Sequence of chain 1.C:
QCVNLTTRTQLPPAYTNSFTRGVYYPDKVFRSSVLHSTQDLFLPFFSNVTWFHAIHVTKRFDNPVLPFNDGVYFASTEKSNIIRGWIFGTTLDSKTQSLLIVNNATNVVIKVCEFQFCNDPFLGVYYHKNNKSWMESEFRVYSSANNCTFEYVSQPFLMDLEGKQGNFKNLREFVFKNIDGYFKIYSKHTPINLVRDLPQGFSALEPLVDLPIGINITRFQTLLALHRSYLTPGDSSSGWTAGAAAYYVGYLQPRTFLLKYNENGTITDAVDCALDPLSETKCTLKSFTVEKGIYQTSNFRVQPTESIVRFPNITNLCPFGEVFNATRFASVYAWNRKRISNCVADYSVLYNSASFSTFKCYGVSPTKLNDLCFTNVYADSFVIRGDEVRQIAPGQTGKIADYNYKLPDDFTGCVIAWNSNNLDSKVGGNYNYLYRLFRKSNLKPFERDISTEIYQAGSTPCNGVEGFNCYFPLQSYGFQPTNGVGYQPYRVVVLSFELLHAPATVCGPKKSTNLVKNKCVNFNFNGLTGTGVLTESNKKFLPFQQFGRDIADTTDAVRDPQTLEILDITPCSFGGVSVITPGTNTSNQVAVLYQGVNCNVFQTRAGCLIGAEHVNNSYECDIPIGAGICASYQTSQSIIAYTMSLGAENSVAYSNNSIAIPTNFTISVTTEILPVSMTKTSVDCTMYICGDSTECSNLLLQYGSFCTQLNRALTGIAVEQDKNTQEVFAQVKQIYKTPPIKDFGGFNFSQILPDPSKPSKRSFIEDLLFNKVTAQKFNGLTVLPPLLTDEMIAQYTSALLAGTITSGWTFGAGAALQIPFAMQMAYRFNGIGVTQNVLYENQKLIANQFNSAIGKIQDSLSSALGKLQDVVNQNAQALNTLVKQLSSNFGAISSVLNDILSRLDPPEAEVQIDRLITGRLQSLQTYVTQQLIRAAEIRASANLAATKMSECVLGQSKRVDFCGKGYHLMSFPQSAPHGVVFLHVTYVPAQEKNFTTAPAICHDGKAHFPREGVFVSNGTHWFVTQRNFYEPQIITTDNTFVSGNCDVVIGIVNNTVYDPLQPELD

Binding-site contacts:
Ligand atom C1 contacts residue ASN92 of chain 1.C at 1.4 Å.
Ligand atom C8 contacts residue ASN61 of chain 1.C at 3.7 Å.
Ligand atom C1 contacts residue TYR59 of chain 1.C at 3.8 Å (hydrophobic).
Ligand atom C8 contacts residue ASN92 of chain 1.C at 3.8 Å.
Ligand atom C7 contacts residue ASN92 of chain 1.C at 3.2 Å.
Ligand atom C5 contacts residue TYR59 of chain 1.C at 3.9 Å (hydrophobic).
Ligand atom C3 contacts residue ASN92 of chain 1.C at 3.8 Å.
Ligand atom C4 contacts residue ASN92 of chain 1.C at 4.2 Å.
Ligand atom N2 contacts residue ASN92 of chain 1.C at 3.0 Å (h-bond).
Ligand atom C2 contacts residue ASN92 of chain 1.C at 2.5 Å.
Ligand atom O5 contacts residue ASN92 of chain 1.C at 2.3 Å (h-bond).
Ligand atom C6 contacts residue TYR59 of chain 1.C at 3.6 Å (hydrophobic).
Ligand atom O5 contacts residue TYR59 of chain 1.C at 3.6 Å.
Ligand atom C5 contacts residue ASN92 of chain 1.C at 3.6 Å.
Ligand atom O7 contacts residue ASN92 of chain 1.C at 3.4 Å (h-bond).
Ligand atom O6 contacts residue TYR59 of chain 1.C at 4.3 Å.

This small molecule binds to this protein.
Small molecule (SMILES): CC(=O)N[C@@H]1[C@@H](O)[C@H](O)[C@@H](CO)O[C@H]1O